Binding-site contacts:
Ligand atom C5 contacts residue ARG337 of chain 1.A at 4.0 Å.
Ligand atom C3 contacts residue ASN350 of chain 1.A at 3.8 Å.
Ligand atom C5 contacts residue ASN350 of chain 1.A at 3.7 Å.
Ligand atom O7 contacts residue ASN350 of chain 1.A at 4.5 Å.
Ligand atom O5 contacts residue THR335 of chain 1.A at 4.2 Å.
Ligand atom C1 contacts residue ASN350 of chain 1.A at 1.4 Å.
Ligand atom C6 contacts residue ARG337 of chain 1.A at 3.9 Å.
Ligand atom C5 contacts residue PHE348 of chain 1.A at 4.2 Å (hydrophobic).
Ligand atom O6 contacts residue PHE348 of chain 1.A at 2.7 Å (h-bond).
Ligand atom N2 contacts residue ASN350 of chain 1.A at 2.9 Å (h-bond).
Ligand atom C6 contacts residue PHE348 of chain 1.A at 3.5 Å (hydrophobic).
Ligand atom O5 contacts residue GLY336 of chain 1.A at 4.2 Å.
Ligand atom O6 contacts residue GLY336 of chain 1.A at 4.1 Å.
Ligand atom O6 contacts residue LYS347 of chain 1.A at 3.9 Å.
Ligand atom C4 contacts residue ASN350 of chain 1.A at 4.3 Å.
Ligand atom C1 contacts residue GLY336 of chain 1.A at 4.2 Å.
Ligand atom O6 contacts residue ARG346 of chain 1.A at 4.2 Å.
Ligand atom C5 contacts residue GLY336 of chain 1.A at 3.9 Å.
Ligand atom O6 contacts residue ARG337 of chain 1.A at 3.2 Å (salt-bridge).
Ligand atom C2 contacts residue ASN350 of chain 1.A at 2.5 Å.
Ligand atom O5 contacts residue ASN350 of chain 1.A at 2.4 Å (h-bond).
Ligand atom O5 contacts residue PHE348 of chain 1.A at 3.7 Å.
Ligand atom C7 contacts residue ASN350 of chain 1.A at 4.0 Å.
Ligand atom C1 contacts residue THR335 of chain 1.A at 3.5 Å.

Sequence of chain 1.A:
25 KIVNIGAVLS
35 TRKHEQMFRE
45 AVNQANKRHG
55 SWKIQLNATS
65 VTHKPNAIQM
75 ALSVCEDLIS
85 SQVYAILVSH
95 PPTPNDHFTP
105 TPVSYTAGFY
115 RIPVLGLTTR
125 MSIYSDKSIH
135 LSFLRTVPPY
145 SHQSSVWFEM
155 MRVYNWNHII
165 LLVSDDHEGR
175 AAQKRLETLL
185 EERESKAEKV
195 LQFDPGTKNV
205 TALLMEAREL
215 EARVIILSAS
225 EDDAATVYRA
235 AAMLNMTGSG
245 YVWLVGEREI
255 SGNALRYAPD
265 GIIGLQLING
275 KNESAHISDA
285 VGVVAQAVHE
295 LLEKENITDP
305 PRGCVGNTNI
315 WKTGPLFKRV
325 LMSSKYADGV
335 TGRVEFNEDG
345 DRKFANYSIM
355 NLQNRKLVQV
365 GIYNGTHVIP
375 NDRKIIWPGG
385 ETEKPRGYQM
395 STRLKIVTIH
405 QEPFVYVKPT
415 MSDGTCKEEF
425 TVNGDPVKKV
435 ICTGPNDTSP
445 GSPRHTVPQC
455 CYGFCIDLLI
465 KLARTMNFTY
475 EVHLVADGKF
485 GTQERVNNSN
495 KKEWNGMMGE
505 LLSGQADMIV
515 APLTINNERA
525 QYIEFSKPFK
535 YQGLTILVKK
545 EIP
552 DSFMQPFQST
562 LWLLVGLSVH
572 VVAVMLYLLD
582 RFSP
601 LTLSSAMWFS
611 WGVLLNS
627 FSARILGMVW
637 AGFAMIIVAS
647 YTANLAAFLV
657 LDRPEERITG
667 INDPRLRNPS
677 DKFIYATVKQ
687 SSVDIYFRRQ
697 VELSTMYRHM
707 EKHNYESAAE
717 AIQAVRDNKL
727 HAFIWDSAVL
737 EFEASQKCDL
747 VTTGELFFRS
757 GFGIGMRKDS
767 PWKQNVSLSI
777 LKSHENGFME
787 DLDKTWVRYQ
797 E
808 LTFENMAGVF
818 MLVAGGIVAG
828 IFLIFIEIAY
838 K

The small molecule below binds the protein below.
Small molecule (SMILES): CC(=O)N[C@@H]1[C@@H](O)[C@H](O)[C@@H](CO)O[C@H]1O